A protein and the small-molecule ligand that binds it are described below.
Small molecule (SMILES): CC(C)CCC[C@@H](C)[C@H]1CC[C@H]2[C@@H]3CC=C4C[C@@H](O)CC[C@]4(C)[C@H]3CC[C@]12C

Sequence of chain 1.B:
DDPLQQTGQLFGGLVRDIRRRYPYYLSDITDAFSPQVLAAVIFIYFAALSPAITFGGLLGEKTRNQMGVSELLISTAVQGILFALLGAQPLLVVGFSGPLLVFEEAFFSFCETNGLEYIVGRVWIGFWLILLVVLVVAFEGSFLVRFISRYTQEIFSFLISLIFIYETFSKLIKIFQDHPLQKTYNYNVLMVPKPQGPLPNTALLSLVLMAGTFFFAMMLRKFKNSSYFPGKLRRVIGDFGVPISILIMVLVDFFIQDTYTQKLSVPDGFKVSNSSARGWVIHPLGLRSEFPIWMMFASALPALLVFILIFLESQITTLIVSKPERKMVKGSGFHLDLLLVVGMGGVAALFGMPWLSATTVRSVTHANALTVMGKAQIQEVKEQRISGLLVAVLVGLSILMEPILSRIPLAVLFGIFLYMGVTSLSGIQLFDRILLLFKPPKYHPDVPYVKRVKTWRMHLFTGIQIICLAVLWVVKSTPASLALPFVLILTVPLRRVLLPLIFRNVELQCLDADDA

Binding-site contacts:
Ligand atom C3 contacts residue VAL383 of chain 1.B at 3.9 Å (hydrophobic).
Ligand atom C21 contacts residue VAL502 of chain 1.B at 3.3 Å (hydrophobic).
Ligand atom C6 contacts residue VAL383 of chain 1.B at 3.9 Å (hydrophobic).
Ligand atom C4 contacts residue VAL383 of chain 1.B at 3.9 Å (hydrophobic).
Ligand atom C11 contacts residue PHE379 of chain 1.B at 4.1 Å (hydrophobic).
Ligand atom C25 contacts residue ILE498 of chain 1.B at 4.5 Å (hydrophobic).
Ligand atom C5 contacts residue VAL383 of chain 1.B at 4.1 Å (hydrophobic).
Ligand atom C1 contacts residue PHE379 of chain 1.B at 4.2 Å (hydrophobic).
Ligand atom C9 contacts residue PHE379 of chain 1.B at 4.4 Å (hydrophobic).
Ligand atom C15 contacts residue LEU382 of chain 1.B at 4.3 Å (hydrophobic).
Ligand atom C27 contacts residue ILE498 of chain 1.B at 4.4 Å (hydrophobic).
Ligand atom C7 contacts residue LEU382 of chain 1.B at 4.1 Å (hydrophobic).
Ligand atom C26 contacts residue GLY711 of chain 1.B at 3.8 Å.
Ligand atom C12 contacts residue PHE379 of chain 1.B at 4.0 Å (hydrophobic).
Ligand atom C26 contacts residue LEU707 of chain 1.B at 4.0 Å (hydrophobic).
Ligand atom C14 contacts residue LEU382 of chain 1.B at 4.2 Å (hydrophobic).